Sequence of chain 1.B:
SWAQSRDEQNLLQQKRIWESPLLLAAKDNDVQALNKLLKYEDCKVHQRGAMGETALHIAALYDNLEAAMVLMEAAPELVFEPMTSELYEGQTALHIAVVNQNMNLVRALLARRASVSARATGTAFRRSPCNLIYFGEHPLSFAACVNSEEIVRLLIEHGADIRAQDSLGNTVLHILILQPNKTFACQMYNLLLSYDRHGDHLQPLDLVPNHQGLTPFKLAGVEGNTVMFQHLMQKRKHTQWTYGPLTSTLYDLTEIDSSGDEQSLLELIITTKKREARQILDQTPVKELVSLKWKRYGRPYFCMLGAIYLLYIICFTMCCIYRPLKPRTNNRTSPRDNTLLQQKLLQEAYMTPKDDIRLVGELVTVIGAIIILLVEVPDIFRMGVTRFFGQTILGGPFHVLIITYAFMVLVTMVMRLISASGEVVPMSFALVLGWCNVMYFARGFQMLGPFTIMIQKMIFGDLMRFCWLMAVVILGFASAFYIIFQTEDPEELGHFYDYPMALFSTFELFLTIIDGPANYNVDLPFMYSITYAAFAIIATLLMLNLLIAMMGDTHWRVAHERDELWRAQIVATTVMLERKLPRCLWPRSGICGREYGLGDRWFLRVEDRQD

Sequence of chain 1.D:
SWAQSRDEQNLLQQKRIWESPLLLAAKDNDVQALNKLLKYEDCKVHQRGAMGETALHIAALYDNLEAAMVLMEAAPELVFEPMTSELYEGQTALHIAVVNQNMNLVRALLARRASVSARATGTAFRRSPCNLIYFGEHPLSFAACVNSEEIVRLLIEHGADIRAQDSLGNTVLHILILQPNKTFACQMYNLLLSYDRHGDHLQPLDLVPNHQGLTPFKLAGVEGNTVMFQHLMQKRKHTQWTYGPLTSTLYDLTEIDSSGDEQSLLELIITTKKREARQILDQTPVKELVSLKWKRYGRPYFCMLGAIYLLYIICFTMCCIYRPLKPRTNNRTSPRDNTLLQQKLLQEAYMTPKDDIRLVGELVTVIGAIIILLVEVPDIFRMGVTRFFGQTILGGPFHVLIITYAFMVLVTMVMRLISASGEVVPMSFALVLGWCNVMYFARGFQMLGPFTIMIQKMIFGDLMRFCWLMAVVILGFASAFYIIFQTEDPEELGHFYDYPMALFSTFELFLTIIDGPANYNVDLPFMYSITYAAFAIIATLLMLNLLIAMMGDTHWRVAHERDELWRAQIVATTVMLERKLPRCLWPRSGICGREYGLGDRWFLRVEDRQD

Binding-site contacts:
Ligand atom C01 contacts residue ILE575 of chain 1.D at 3.4 Å (hydrophobic).
Ligand atom C20 contacts residue GLY579 of chain 1.A at 4.5 Å.
Ligand atom C21 contacts residue ALA576 of chain 1.B at 4.3 Å (hydrophobic).
Ligand atom C13 contacts residue TRP583 of chain 1.D at 4.0 Å (hydrophobic).
Ligand atom C12 contacts residue TRP583 of chain 1.A at 3.6 Å (hydrophobic).
Ligand atom C07 contacts residue TRP583 of chain 1.A at 3.6 Å (hydrophobic).
Ligand atom C14 contacts residue TRP583 of chain 1.D at 4.1 Å (hydrophobic).
Ligand atom C14 contacts residue TRP583 of chain 1.C at 3.6 Å (hydrophobic).
Ligand atom C07 contacts residue TRP583 of chain 1.B at 4.4 Å (hydrophobic).
Ligand atom C08 contacts residue TRP583 of chain 1.C at 4.4 Å (hydrophobic).
Ligand atom C01 contacts residue GLY579 of chain 1.D at 4.3 Å.
Ligand atom C19 contacts residue TRP583 of chain 1.B at 3.6 Å (hydrophobic).
Ligand atom N02 contacts residue TRP583 of chain 1.D at 4.3 Å.
Ligand atom C09 contacts residue TRP583 of chain 1.C at 3.6 Å (hydrophobic).
Ligand atom C06 contacts residue TRP583 of chain 1.A at 4.2 Å (hydrophobic).
Ligand atom C09 contacts residue GLY579 of chain 1.C at 4.0 Å.
Ligand atom C01 contacts residue ILE575 of chain 1.C at 4.5 Å (hydrophobic).
Ligand atom C20 contacts residue GLY579 of chain 1.B at 3.7 Å.
Ligand atom C21 contacts residue GLY579 of chain 1.B at 3.6 Å.
Ligand atom C06 contacts residue GLY579 of chain 1.A at 3.5 Å.
Ligand atom C11 contacts residue TRP583 of chain 1.A at 3.5 Å (hydrophobic).
Ligand atom C21 contacts residue ILE575 of chain 1.B at 4.3 Å (hydrophobic).
Ligand atom C05 contacts residue GLY579 of chain 1.D at 4.3 Å.
Ligand atom C12 contacts residue TRP583 of chain 1.D at 4.2 Å (hydrophobic).
Ligand atom C08 contacts residue GLY579 of chain 1.C at 3.6 Å.
Ligand atom C13 contacts residue TRP583 of chain 1.C at 3.5 Å (hydrophobic).
Ligand atom C03 contacts residue GLY579 of chain 1.D at 3.9 Å.
Ligand atom N03 contacts residue TRP583 of chain 1.B at 3.5 Å.
Ligand atom C10 contacts residue TRP583 of chain 1.D at 4.3 Å (hydrophobic).
Ligand atom C07 contacts residue GLY579 of chain 1.A at 4.1 Å.
Ligand atom C01 contacts residue ALA576 of chain 1.D at 3.8 Å (hydrophobic).

A small-molecule ligand and the protein it binds are described below.
Small molecule (SMILES): Cc1cccc(C2CCC(N3CCN(c4cncc(Br)c4)CC3)CC2)c1

Sequence of chain 1.C:
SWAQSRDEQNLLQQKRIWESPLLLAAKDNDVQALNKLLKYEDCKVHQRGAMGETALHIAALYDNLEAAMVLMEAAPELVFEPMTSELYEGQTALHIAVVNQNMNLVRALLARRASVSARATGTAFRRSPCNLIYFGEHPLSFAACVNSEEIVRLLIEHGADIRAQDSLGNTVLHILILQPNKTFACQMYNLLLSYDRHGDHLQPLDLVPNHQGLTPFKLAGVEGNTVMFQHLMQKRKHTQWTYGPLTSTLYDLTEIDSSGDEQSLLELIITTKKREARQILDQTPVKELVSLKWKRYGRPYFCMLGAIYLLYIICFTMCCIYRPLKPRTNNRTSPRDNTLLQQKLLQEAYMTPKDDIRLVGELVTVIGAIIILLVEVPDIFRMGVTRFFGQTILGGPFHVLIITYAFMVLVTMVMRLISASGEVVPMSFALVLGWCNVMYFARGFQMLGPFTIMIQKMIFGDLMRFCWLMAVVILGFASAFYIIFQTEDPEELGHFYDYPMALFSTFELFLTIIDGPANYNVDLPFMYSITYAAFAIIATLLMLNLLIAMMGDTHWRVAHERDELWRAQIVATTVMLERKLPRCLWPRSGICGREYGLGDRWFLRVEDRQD

Sequence of chain 1.A:
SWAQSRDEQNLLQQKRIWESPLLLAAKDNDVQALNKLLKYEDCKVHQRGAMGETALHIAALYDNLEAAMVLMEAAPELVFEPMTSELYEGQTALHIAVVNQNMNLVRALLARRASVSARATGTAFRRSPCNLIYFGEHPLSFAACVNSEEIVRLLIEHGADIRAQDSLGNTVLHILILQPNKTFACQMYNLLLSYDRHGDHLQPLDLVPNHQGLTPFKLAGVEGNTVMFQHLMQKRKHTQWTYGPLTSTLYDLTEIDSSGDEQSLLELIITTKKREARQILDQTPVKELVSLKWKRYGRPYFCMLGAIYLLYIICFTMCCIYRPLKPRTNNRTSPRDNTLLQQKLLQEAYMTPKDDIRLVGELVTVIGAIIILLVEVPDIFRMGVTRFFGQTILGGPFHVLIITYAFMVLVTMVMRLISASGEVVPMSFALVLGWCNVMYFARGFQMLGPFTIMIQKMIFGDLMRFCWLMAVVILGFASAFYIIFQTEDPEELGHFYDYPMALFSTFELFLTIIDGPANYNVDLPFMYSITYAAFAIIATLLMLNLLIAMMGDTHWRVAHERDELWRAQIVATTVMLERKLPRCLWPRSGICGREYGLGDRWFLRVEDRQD